Binding-site contacts:
Ligand atom C1 contacts residue ASN27 of chain 1.A at 1.4 Å.
Ligand atom C3 contacts residue ASN27 of chain 1.A at 3.8 Å.
Ligand atom C4 contacts residue ASN27 of chain 1.A at 4.3 Å.
Ligand atom N2 contacts residue ASN27 of chain 1.A at 2.9 Å (h-bond).
Ligand atom O6 contacts residue ASN27 of chain 1.A at 3.6 Å.
Ligand atom C8 contacts residue ASN27 of chain 1.A at 3.7 Å.
Ligand atom O5 contacts residue ASN27 of chain 1.A at 2.5 Å (h-bond).
Ligand atom C6 contacts residue ASN27 of chain 1.A at 4.4 Å.
Ligand atom C5 contacts residue ASN27 of chain 1.A at 3.7 Å.
Ligand atom C7 contacts residue ASN27 of chain 1.A at 3.4 Å.
Ligand atom O7 contacts residue ASN27 of chain 1.A at 4.3 Å.
Ligand atom C2 contacts residue ASN27 of chain 1.A at 2.5 Å.

A protein and the small-molecule ligand that binds it are described below.
Small molecule (SMILES): CC(=O)N[C@@H]1[C@@H](O)[C@H](O)[C@@H](CO)O[C@H]1O

Sequence of chain 1.A:
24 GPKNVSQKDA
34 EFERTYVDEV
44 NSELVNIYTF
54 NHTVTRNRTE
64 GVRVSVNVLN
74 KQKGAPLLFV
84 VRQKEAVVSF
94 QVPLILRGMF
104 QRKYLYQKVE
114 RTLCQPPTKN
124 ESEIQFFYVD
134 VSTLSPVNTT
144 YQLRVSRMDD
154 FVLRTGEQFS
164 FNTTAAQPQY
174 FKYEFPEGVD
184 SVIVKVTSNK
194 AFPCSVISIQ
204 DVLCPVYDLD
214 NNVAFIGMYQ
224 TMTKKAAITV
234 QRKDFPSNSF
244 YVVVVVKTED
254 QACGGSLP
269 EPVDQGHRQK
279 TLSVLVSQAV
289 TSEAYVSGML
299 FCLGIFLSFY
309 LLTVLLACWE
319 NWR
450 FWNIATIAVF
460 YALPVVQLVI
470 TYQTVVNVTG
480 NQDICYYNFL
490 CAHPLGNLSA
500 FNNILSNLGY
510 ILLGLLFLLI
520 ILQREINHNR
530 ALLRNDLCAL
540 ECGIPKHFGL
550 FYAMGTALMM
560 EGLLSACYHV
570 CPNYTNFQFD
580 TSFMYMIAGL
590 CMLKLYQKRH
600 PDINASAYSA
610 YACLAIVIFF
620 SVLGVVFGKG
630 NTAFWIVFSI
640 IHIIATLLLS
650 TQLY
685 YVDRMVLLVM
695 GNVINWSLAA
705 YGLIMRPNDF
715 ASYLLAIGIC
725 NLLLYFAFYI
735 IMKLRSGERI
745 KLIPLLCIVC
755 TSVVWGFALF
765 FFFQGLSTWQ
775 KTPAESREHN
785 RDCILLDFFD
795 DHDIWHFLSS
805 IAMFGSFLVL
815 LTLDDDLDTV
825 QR